Binding-site contacts:
Ligand atom C9 contacts residue LEU112 of chain 1.A at 3.1 Å (hydrophobic).
Ligand atom C13 contacts residue ILE40 of chain 1.A at 3.4 Å (hydrophobic).
Ligand atom N5 contacts residue ALA61 of chain 1.A at 3.4 Å.
Ligand atom C13 contacts residue ASP119 of chain 1.A at 3.5 Å.
Ligand atom N4 contacts residue ILE40 of chain 1.A at 3.5 Å.
Ligand atom N contacts residue ALA171 of chain 1.A at 3.7 Å.
Ligand atom C7 contacts residue LEU112 of chain 1.A at 3.6 Å (hydrophobic).
Ligand atom C7 contacts residue ILE40 of chain 1.A at 3.7 Å (hydrophobic).
Ligand atom C contacts residue MET109 of chain 1.A at 3.6 Å (hydrophobic).
Ligand atom O contacts residue MET109 of chain 1.A at 3.4 Å.
Ligand atom C14 contacts residue LEU112 of chain 1.A at 3.6 Å (hydrophobic).
Ligand atom C1 contacts residue VAL48 of chain 1.A at 3.8 Å (hydrophobic).
Ligand atom N6 contacts residue ALA61 of chain 1.A at 3.7 Å.
Ligand atom C12 contacts residue ASP119 of chain 1.A at 3.5 Å.
Ligand atom C6 contacts residue ILE40 of chain 1.A at 3.7 Å (hydrophobic).
Ligand atom N contacts residue MET109 of chain 1.A at 3.5 Å.
Ligand atom N4 contacts residue LEU112 of chain 1.A at 2.9 Å (h-bond).
Ligand atom C3 contacts residue ASN159 of chain 1.A at 3.8 Å.
Ligand atom C6 contacts residue ASP119 of chain 1.A at 3.7 Å.
Ligand atom N6 contacts residue TYR111 of chain 1.A at 3.6 Å.
Ligand atom C8 contacts residue LEU112 of chain 1.A at 3.6 Å (hydrophobic).
Ligand atom C contacts residue LEU161 of chain 1.A at 3.7 Å (hydrophobic).
Ligand atom N6 contacts residue GLU110 of chain 1.A at 3.5 Å (salt-bridge).
Ligand atom N contacts residue ASP172 of chain 1.A at 2.9 Å (salt-bridge).
Ligand atom C14 contacts residue LEU161 of chain 1.A at 3.7 Å (hydrophobic).
Ligand atom C10 contacts residue TYR111 of chain 1.A at 3.6 Å (hydrophobic).
Ligand atom N6 contacts residue LEU161 of chain 1.A at 3.7 Å.
Ligand atom O contacts residue GLU110 of chain 1.A at 3.6 Å.
Ligand atom C9 contacts residue TYR111 of chain 1.A at 3.7 Å (hydrophobic).
Ligand atom C1 contacts residue ASP172 of chain 1.A at 3.6 Å.
Ligand atom C16 contacts residue LEU161 of chain 1.A at 3.3 Å (hydrophobic).
Ligand atom N3 contacts residue ILE40 of chain 1.A at 3.2 Å (h-bond).
Ligand atom C2 contacts residue ASP172 of chain 1.A at 3.6 Å.
Ligand atom N5 contacts residue LEU161 of chain 1.A at 3.4 Å.
Ligand atom C15 contacts residue LEU161 of chain 1.A at 3.5 Å (hydrophobic).
Ligand atom C12 contacts residue ILE40 of chain 1.A at 3.6 Å (hydrophobic).
Ligand atom C5 contacts residue ALA158 of chain 1.A at 3.4 Å (hydrophobic).
Ligand atom N3 contacts residue ASP119 of chain 1.A at 2.8 Å (salt-bridge).
Ligand atom N6 contacts residue LEU112 of chain 1.A at 3.1 Å (h-bond).
Ligand atom N5 contacts residue GLU110 of chain 1.A at 2.9 Å (salt-bridge).

This protein binds this small molecule.
Small molecule (SMILES): O=C1NCCCCCNc2nc(c3ccccc3n2)Nc2cc1[nH]n2

Sequence of chain 1.A:
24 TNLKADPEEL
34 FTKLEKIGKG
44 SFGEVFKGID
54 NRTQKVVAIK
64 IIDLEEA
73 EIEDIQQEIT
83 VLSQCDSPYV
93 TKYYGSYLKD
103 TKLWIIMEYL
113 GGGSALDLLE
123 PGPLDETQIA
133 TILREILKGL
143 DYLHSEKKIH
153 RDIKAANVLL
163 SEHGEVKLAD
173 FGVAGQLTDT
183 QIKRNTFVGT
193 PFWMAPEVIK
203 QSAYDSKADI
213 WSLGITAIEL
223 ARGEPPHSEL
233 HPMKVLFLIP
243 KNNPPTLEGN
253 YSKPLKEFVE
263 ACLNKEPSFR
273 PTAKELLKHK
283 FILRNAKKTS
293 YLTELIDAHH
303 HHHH